Binding-site contacts:
Ligand atom O1 contacts residue PHE176 of chain 1.A at 3.2 Å (h-bond).
Ligand atom CL7 contacts residue LYS63 of chain 1.A at 3.9 Å.
Ligand atom C6 contacts residue MET110 of chain 1.A at 3.5 Å (hydrophobic).
Ligand atom N22 contacts residue GLU111 of chain 1.A at 2.7 Å (salt-bridge).
Ligand atom C18 contacts residue LEU36 of chain 1.A at 3.9 Å (hydrophobic).
Ligand atom C5 contacts residue MET110 of chain 1.A at 3.8 Å (hydrophobic).
Ligand atom C24 contacts residue VAL92 of chain 1.A at 3.8 Å (hydrophobic).
Ligand atom C21 contacts residue ALA61 of chain 1.A at 3.6 Å (hydrophobic).
Ligand atom N22 contacts residue ALA61 of chain 1.A at 3.6 Å.
Ligand atom C8 contacts residue GLU79 of chain 1.A at 3.2 Å.
Ligand atom C24 contacts residue GLU111 of chain 1.A at 3.8 Å.
Ligand atom C19 contacts residue TYR112 of chain 1.A at 3.5 Å (hydrophobic).
Ligand atom C14 contacts residue LEU36 of chain 1.A at 3.4 Å (hydrophobic).
Ligand atom C13 contacts residue GLY37 of chain 1.A at 3.9 Å.
Ligand atom C8 contacts residue MET110 of chain 1.A at 3.6 Å (hydrophobic).
Ligand atom O1 contacts residue GLU79 of chain 1.A at 2.2 Å (salt-bridge).
Ligand atom C12 contacts residue VAL44 of chain 1.A at 3.7 Å (hydrophobic).
Ligand atom C3 contacts residue VAL92 of chain 1.A at 3.6 Å (hydrophobic).
Ligand atom C4 contacts residue VAL92 of chain 1.A at 3.7 Å (hydrophobic).
Ligand atom C4 contacts residue ASP175 of chain 1.A at 3.5 Å.
Ligand atom C2 contacts residue ASP175 of chain 1.A at 3.9 Å.
Ligand atom C2 contacts residue GLU79 of chain 1.A at 3.1 Å.
Ligand atom C3 contacts residue ASP175 of chain 1.A at 3.2 Å.
Ligand atom N20 contacts residue LEU113 of chain 1.A at 3.1 Å (h-bond).
Ligand atom N20 contacts residue GLU111 of chain 1.A at 3.9 Å.
Ligand atom C4 contacts residue GLY174 of chain 1.A at 3.9 Å.
Ligand atom N20 contacts residue TYR112 of chain 1.A at 3.6 Å.
Ligand atom C18 contacts residue LEU164 of chain 1.A at 3.9 Å (hydrophobic).
Ligand atom C25 contacts residue LEU164 of chain 1.A at 3.8 Å (hydrophobic).
Ligand atom C2 contacts residue PHE176 of chain 1.A at 3.9 Å (hydrophobic).
Ligand atom C19 contacts residue LEU113 of chain 1.A at 3.5 Å (hydrophobic).
Ligand atom C15 contacts residue LEU36 of chain 1.A at 3.9 Å (hydrophobic).
Ligand atom C3 contacts residue GLY174 of chain 1.A at 3.8 Å.
Ligand atom CL7 contacts residue VAL44 of chain 1.A at 3.2 Å.
Ligand atom C17 contacts residue LEU164 of chain 1.A at 3.7 Å (hydrophobic).
Ligand atom C2 contacts residue MET110 of chain 1.A at 3.9 Å (hydrophobic).
Ligand atom N22 contacts residue VAL92 of chain 1.A at 3.9 Å.
Ligand atom C24 contacts residue MET110 of chain 1.A at 3.9 Å (hydrophobic).
Ligand atom C21 contacts residue GLU111 of chain 1.A at 3.6 Å.
Ligand atom CL7 contacts residue MET110 of chain 1.A at 3.5 Å.

The small molecule below binds the protein below.
Small molecule (SMILES): Oc1ccc(C2=Nc3ccccc3-c3ccnc4[nH]cc2c34)c(Cl)c1

Sequence of chain 1.A:
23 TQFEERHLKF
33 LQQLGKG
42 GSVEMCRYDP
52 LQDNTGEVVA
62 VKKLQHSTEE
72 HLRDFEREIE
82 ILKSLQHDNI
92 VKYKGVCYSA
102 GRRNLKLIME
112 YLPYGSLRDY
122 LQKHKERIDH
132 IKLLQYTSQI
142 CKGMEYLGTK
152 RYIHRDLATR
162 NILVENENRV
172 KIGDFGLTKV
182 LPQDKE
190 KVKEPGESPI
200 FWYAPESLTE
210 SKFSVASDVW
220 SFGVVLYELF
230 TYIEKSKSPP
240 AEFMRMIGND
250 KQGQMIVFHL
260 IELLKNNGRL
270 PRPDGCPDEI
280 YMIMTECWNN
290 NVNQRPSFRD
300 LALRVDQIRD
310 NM